Binding-site contacts:
Ligand atom O7 contacts residue ASN154 of chain 8.E at 4.0 Å.
Ligand atom C1 contacts residue ASN154 of chain 8.E at 1.4 Å.
Ligand atom C1 contacts residue SER156 of chain 8.E at 4.5 Å.
Ligand atom C4 contacts residue ASN154 of chain 8.E at 4.2 Å.
Ligand atom C3 contacts residue ASN154 of chain 8.E at 3.8 Å.
Ligand atom C8 contacts residue ASN154 of chain 8.E at 4.0 Å.
Ligand atom C1 contacts residue SER157 of chain 8.E at 4.2 Å.
Ligand atom N2 contacts residue ASN154 of chain 8.E at 2.9 Å (h-bond).
Ligand atom C7 contacts residue ASN154 of chain 8.E at 3.6 Å.
Ligand atom O5 contacts residue SER157 of chain 8.E at 3.9 Å.
Ligand atom C5 contacts residue ASN154 of chain 8.E at 3.6 Å.
Ligand atom O5 contacts residue ASN154 of chain 8.E at 2.4 Å (h-bond).
Ligand atom C2 contacts residue ASN154 of chain 8.E at 2.5 Å.

The small molecule below binds the protein below.
Small molecule (SMILES): CC(=O)N[C@@H]1[C@@H](O)[C@H](O)[C@@H](CO)O[C@H]1O

Sequence of chain 8.E:
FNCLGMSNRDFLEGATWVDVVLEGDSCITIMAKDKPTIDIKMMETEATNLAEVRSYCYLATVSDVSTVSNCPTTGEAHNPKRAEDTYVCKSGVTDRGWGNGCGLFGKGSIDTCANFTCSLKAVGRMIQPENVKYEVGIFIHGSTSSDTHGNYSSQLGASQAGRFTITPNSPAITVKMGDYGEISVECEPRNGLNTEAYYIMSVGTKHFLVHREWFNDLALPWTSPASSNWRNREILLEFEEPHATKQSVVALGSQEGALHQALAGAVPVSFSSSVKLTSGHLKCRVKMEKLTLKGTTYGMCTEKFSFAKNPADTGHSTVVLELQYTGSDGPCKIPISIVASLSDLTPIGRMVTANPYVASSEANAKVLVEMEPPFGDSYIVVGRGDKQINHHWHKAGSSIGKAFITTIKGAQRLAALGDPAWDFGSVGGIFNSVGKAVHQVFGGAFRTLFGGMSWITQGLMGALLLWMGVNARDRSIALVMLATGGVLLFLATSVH